Sequence of chain 1.A:
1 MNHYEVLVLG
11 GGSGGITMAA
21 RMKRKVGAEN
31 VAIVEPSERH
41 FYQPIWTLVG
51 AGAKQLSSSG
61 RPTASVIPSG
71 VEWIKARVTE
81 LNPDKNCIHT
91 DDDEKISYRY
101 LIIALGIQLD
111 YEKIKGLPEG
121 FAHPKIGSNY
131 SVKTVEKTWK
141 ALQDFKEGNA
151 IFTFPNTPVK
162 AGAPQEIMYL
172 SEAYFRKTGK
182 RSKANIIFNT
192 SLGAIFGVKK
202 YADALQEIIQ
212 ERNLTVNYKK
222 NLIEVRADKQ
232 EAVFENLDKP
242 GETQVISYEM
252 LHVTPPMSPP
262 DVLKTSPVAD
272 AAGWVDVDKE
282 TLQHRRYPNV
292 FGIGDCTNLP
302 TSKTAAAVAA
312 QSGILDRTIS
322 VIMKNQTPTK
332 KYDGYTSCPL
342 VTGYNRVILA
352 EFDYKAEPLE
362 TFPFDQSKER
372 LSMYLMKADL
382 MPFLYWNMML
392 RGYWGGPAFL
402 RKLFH

This protein binds this small molecule.
Small molecule (SMILES): NC(=O)CN(CC(=O)O)CC(=O)O

Binding-site contacts:
Ligand atom O3 contacts residue TYR219 of chain 1.A at 3.6 Å (h-bond).
Ligand atom C1 contacts residue GLN207 of chain 1.A at 4.5 Å.
Ligand atom C6 contacts residue LEU215 of chain 1.A at 3.3 Å (hydrophobic).
Ligand atom C4 contacts residue GLN207 of chain 1.A at 3.9 Å.
Ligand atom C5 contacts residue LEU215 of chain 1.A at 4.0 Å (hydrophobic).
Ligand atom C3 contacts residue GLN207 of chain 1.A at 3.1 Å.
Ligand atom O5 contacts residue THR216 of chain 1.A at 3.7 Å.
Ligand atom N2 contacts residue LEU215 of chain 1.A at 3.8 Å.
Ligand atom N1 contacts residue GLN207 of chain 1.A at 4.3 Å.
Ligand atom C3 contacts residue ILE210 of chain 1.A at 4.0 Å (hydrophobic).
Ligand atom O2 contacts residue GLN211 of chain 1.A at 3.3 Å.
Ligand atom O4 contacts residue VAL217 of chain 1.A at 3.5 Å (h-bond).
Ligand atom O1 contacts residue GLN211 of chain 1.A at 4.5 Å.
Ligand atom N2 contacts residue THR216 of chain 1.A at 3.8 Å.
Ligand atom C6 contacts residue VAL217 of chain 1.A at 4.5 Å (hydrophobic).
Ligand atom O3 contacts residue GLN207 of chain 1.A at 3.3 Å (h-bond).
Ligand atom N2 contacts residue VAL217 of chain 1.A at 3.4 Å (h-bond).
Ligand atom C6 contacts residue THR216 of chain 1.A at 4.1 Å.
Ligand atom C4 contacts residue TYR219 of chain 1.A at 4.4 Å (hydrophobic).
Ligand atom O5 contacts residue LEU215 of chain 1.A at 3.0 Å (h-bond).
Ligand atom C2 contacts residue GLN211 of chain 1.A at 4.2 Å.
Ligand atom O4 contacts residue TYR219 of chain 1.A at 4.1 Å.